Sequence of chain 43.G:
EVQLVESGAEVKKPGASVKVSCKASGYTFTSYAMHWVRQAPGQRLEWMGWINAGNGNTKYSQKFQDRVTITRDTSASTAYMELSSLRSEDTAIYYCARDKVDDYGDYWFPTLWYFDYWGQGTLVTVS

Sequence of chain 43.E:
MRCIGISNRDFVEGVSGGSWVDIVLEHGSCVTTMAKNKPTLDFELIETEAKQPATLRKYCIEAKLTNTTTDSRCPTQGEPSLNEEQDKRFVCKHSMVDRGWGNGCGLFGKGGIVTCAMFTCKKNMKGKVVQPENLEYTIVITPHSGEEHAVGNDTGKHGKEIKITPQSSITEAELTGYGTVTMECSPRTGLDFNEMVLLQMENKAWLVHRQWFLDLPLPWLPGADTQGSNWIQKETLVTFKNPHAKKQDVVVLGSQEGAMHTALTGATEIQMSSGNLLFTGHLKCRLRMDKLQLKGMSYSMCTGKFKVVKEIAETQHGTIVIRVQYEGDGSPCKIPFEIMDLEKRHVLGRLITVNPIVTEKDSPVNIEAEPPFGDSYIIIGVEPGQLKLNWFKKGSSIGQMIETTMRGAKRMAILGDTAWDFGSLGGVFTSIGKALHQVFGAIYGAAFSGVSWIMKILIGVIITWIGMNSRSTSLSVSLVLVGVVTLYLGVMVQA

A small-molecule ligand and the protein it binds are described below.
Small molecule (SMILES): CC(=O)N[C@@H]1[C@@H](O)[C@H](O)[C@@H](CO)O[C@H]1O

Binding-site contacts:
Ligand atom C6 contacts residue GLN65 of chain 43.G at 4.1 Å.
Ligand atom O5 contacts residue ASN67 of chain 43.E at 2.4 Å (h-bond).
Ligand atom C4 contacts residue ASP66 of chain 43.G at 3.8 Å.
Ligand atom O7 contacts residue ARG89 of chain 43.E at 4.0 Å.
Ligand atom O7 contacts residue ASN67 of chain 43.E at 4.1 Å.
Ligand atom C3 contacts residue ASP66 of chain 43.G at 4.3 Å.
Ligand atom O5 contacts residue GLN65 of chain 43.G at 3.9 Å.
Ligand atom O6 contacts residue ASP66 of chain 43.G at 2.8 Å (salt-bridge).
Ligand atom O3 contacts residue ASP66 of chain 43.G at 3.8 Å.
Ligand atom O7 contacts residue MET118 of chain 43.E at 3.9 Å.
Ligand atom C3 contacts residue ASN67 of chain 43.E at 3.8 Å.
Ligand atom O3 contacts residue GLN65 of chain 43.G at 3.2 Å.
Ligand atom C1 contacts residue ASN67 of chain 43.E at 1.4 Å.
Ligand atom C5 contacts residue TYR60 of chain 43.G at 4.2 Å (hydrophobic).
Ligand atom O5 contacts residue TYR60 of chain 43.G at 3.5 Å.
Ligand atom O3 contacts residue ASN67 of chain 43.E at 4.4 Å.
Ligand atom C7 contacts residue ASN67 of chain 43.E at 3.6 Å.
Ligand atom O6 contacts residue GLN65 of chain 43.G at 4.2 Å.
Ligand atom C6 contacts residue ASP66 of chain 43.G at 4.2 Å.
Ligand atom C8 contacts residue ASN67 of chain 43.E at 3.6 Å.
Ligand atom N2 contacts residue GLN65 of chain 43.G at 4.4 Å.
Ligand atom N2 contacts residue ASN67 of chain 43.E at 3.1 Å (h-bond).
Ligand atom O4 contacts residue ASP66 of chain 43.G at 4.2 Å.
Ligand atom C8 contacts residue GLN65 of chain 43.G at 3.5 Å.
Ligand atom C2 contacts residue GLN65 of chain 43.G at 3.4 Å.
Ligand atom C3 contacts residue GLN65 of chain 43.G at 4.1 Å.
Ligand atom C4 contacts residue ASN67 of chain 43.E at 4.2 Å.
Ligand atom C1 contacts residue GLN65 of chain 43.G at 3.7 Å.
Ligand atom C6 contacts residue TYR60 of chain 43.G at 3.8 Å (hydrophobic).
Ligand atom C2 contacts residue ASN67 of chain 43.E at 2.5 Å.
Ligand atom C5 contacts residue ASN67 of chain 43.E at 3.6 Å.